Sequence of chain 7.A:
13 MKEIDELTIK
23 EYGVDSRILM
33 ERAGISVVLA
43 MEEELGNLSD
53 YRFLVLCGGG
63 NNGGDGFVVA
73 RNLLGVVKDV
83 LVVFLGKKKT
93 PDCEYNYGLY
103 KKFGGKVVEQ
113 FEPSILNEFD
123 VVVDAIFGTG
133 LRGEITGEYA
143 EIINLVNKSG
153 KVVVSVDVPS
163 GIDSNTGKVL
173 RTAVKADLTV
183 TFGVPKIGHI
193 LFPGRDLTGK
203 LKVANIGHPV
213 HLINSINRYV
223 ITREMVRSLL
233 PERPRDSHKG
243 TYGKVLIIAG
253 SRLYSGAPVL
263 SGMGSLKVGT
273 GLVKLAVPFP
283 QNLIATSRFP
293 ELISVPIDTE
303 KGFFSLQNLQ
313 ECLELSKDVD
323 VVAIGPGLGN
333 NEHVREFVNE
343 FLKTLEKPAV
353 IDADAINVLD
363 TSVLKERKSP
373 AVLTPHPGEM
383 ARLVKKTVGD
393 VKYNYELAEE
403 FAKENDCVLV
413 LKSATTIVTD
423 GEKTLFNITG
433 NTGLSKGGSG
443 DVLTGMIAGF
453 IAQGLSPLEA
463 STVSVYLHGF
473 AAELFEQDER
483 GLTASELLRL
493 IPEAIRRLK

A protein and the small-molecule ligand that binds it are described below.
Small molecule (SMILES): CC(C)C[C@H](NC(=O)[C@H](CC1=CN=C2C=CC=CC12)NC(=O)[C@H](C)N)C(=O)N[C@@H](Cc1ccccc1)C(=O)N[C@@H](CCC(=O)O)C(=O)N[C@@H](C)C=O

Sequence of chain 4.A:
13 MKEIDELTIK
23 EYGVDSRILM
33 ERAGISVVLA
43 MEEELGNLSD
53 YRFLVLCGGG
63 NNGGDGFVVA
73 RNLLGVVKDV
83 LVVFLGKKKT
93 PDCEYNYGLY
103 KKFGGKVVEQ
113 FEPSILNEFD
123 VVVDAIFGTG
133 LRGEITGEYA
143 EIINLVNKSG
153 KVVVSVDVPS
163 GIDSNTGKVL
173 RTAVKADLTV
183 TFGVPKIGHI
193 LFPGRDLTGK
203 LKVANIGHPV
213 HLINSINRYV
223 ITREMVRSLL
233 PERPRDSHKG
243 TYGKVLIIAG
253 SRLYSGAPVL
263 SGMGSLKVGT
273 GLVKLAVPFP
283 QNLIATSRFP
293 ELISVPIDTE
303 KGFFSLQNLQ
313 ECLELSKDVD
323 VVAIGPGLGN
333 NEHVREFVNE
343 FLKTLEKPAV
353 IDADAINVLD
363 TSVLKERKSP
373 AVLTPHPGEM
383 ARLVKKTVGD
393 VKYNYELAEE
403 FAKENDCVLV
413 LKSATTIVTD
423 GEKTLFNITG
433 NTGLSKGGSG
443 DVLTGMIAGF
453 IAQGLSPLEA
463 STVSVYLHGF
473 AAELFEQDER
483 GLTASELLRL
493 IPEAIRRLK

Binding-site contacts:
Ligand atom O contacts residue VAL205 of chain 4.A at 2.8 Å (h-bond).
Ligand atom CE3 contacts residue LEU41 of chain 7.A at 3.8 Å (hydrophobic).
Ligand atom C contacts residue ASN207 of chain 4.A at 3.9 Å.
Ligand atom NE1 contacts residue ASN74 of chain 7.A at 3.0 Å (h-bond).
Ligand atom NE1 contacts residue VAL40 of chain 7.A at 3.8 Å.
Ligand atom CZ2 contacts residue ASN207 of chain 4.A at 3.6 Å.
Ligand atom CD1 contacts residue VAL40 of chain 7.A at 3.8 Å (hydrophobic).
Ligand atom CA contacts residue VAL205 of chain 4.A at 3.9 Å (hydrophobic).
Ligand atom CE2 contacts residue ASN207 of chain 4.A at 3.4 Å.
Ligand atom O contacts residue ASN207 of chain 4.A at 3.1 Å (h-bond).
Ligand atom CB contacts residue GLU44 of chain 7.A at 3.4 Å.
Ligand atom CA contacts residue GLU44 of chain 7.A at 3.7 Å.
Ligand atom CE2 contacts residue VAL40 of chain 7.A at 3.7 Å (hydrophobic).
Ligand atom N contacts residue VAL205 of chain 4.A at 2.9 Å (h-bond).
Ligand atom CE1 contacts residue SER38 of chain 4.A at 3.7 Å.
Ligand atom CD2 contacts residue VAL40 of chain 7.A at 3.6 Å (hydrophobic).
Ligand atom CD1 contacts residue ALA206 of chain 4.A at 3.9 Å (hydrophobic).
Ligand atom CA contacts residue VAL205 of chain 4.A at 3.3 Å (hydrophobic).
Ligand atom C contacts residue GLU44 of chain 7.A at 3.8 Å.
Ligand atom C contacts residue VAL205 of chain 4.A at 3.5 Å (hydrophobic).
Ligand atom CZ2 contacts residue ARG34 of chain 4.A at 3.7 Å.
Ligand atom CZ contacts residue SER38 of chain 4.A at 3.3 Å.
Ligand atom CH2 contacts residue ARG34 of chain 4.A at 3.5 Å.
Ligand atom CZ contacts residue ALA42 of chain 4.A at 3.6 Å (hydrophobic).
Ligand atom CD1 contacts residue ASN207 of chain 4.A at 3.5 Å.
Ligand atom CG contacts residue VAL40 of chain 7.A at 3.7 Å (hydrophobic).
Ligand atom N contacts residue GLU44 of chain 7.A at 3.2 Å (salt-bridge).
Ligand atom CZ2 contacts residue ASN74 of chain 7.A at 3.5 Å.
Ligand atom CD1 contacts residue ASN74 of chain 7.A at 3.8 Å.
Ligand atom CD2 contacts residue GLU45 of chain 4.A at 3.8 Å.
Ligand atom O contacts residue LYS204 of chain 4.A at 3.7 Å.
Ligand atom CD2 contacts residue LEU41 of chain 4.A at 3.6 Å (hydrophobic).
Ligand atom O contacts residue ALA206 of chain 4.A at 3.2 Å.
Ligand atom NE1 contacts residue ASN207 of chain 4.A at 3.5 Å (h-bond).
Ligand atom CH2 contacts residue ILE37 of chain 7.A at 3.9 Å (hydrophobic).
Ligand atom O contacts residue VAL205 of chain 4.A at 3.6 Å.
Ligand atom O contacts residue ASN207 of chain 4.A at 2.7 Å (h-bond).
Ligand atom CE1 contacts residue ALA206 of chain 4.A at 3.8 Å (hydrophobic).
Ligand atom N contacts residue GLU44 of chain 7.A at 2.9 Å (salt-bridge).
Ligand atom C contacts residue LEU203 of chain 4.A at 3.9 Å (hydrophobic).